Binding-site contacts:
Ligand atom CA contacts residue GLU63 of chain 1.D at 3.4 Å.
Ligand atom N contacts residue TYR171 of chain 1.D at 2.7 Å (h-bond).
Ligand atom O contacts residue LYS66 of chain 1.D at 3.6 Å.
Ligand atom C contacts residue ASP77 of chain 1.D at 3.5 Å.
Ligand atom O contacts residue TYR84 of chain 1.D at 3.5 Å (h-bond).
Ligand atom OG1 contacts residue ASP77 of chain 1.D at 2.2 Å (salt-bridge).
Ligand atom OG1 contacts residue THR73 of chain 1.D at 3.6 Å.
Ligand atom CG2 contacts residue ASP77 of chain 1.D at 3.6 Å.
Ligand atom C contacts residue LYS66 of chain 1.D at 3.6 Å.
Ligand atom CA contacts residue TYR171 of chain 1.D at 3.6 Å (hydrophobic).
Ligand atom CA contacts residue ASP77 of chain 1.D at 3.2 Å.
Ligand atom O contacts residue TYR159 of chain 1.D at 2.8 Å (h-bond).
Ligand atom O contacts residue HIS70 of chain 1.D at 3.3 Å.
Ligand atom CB contacts residue TRP167 of chain 1.D at 3.6 Å (hydrophobic).
Ligand atom OXT contacts residue THR143 of chain 1.D at 2.7 Å (h-bond).
Ligand atom N contacts residue GLU63 of chain 1.D at 2.8 Å (salt-bridge).
Ligand atom CB contacts residue TYR99 of chain 1.D at 3.5 Å (hydrophobic).
Ligand atom C contacts residue GLU63 of chain 1.D at 3.6 Å.
Ligand atom O contacts residue TRP147 of chain 1.D at 2.9 Å (h-bond).
Ligand atom CG2 contacts residue ARG97 of chain 1.D at 3.6 Å.
Ligand atom CD1 contacts residue HIS70 of chain 1.D at 3.6 Å.
Ligand atom O contacts residue THR80 of chain 1.D at 3.5 Å.
Ligand atom CA contacts residue TYR99 of chain 1.D at 3.6 Å (hydrophobic).
Ligand atom O contacts residue TRP147 of chain 1.D at 3.5 Å.
Ligand atom C contacts residue TYR84 of chain 1.D at 3.5 Å (hydrophobic).
Ligand atom CD1 contacts residue TYR99 of chain 1.D at 3.6 Å (hydrophobic).
Ligand atom N contacts residue TYR7 of chain 1.D at 2.8 Å (h-bond).
Ligand atom CG1 contacts residue TYR116 of chain 1.D at 3.6 Å (hydrophobic).
Ligand atom O contacts residue LYS66 of chain 1.D at 3.0 Å (salt-bridge).
Ligand atom N contacts residue TYR99 of chain 1.D at 2.9 Å (h-bond).
Ligand atom O contacts residue THR73 of chain 1.D at 3.6 Å (h-bond).
Ligand atom CA contacts residue TYR7 of chain 1.D at 3.2 Å (hydrophobic).
Ligand atom O contacts residue TYR7 of chain 1.D at 3.6 Å.
Ligand atom C contacts residue TYR7 of chain 1.D at 3.3 Å (hydrophobic).
Ligand atom OG1 contacts residue VAL76 of chain 1.D at 3.5 Å.
Ligand atom N contacts residue ASP77 of chain 1.D at 2.8 Å (salt-bridge).
Ligand atom CB contacts residue ASP77 of chain 1.D at 3.3 Å.
Ligand atom OXT contacts residue TYR84 of chain 1.D at 2.6 Å (h-bond).
Ligand atom C contacts residue TYR159 of chain 1.D at 3.6 Å (hydrophobic).
Ligand atom CB contacts residue THR143 of chain 1.D at 3.6 Å.

Sequence of chain 1.D:
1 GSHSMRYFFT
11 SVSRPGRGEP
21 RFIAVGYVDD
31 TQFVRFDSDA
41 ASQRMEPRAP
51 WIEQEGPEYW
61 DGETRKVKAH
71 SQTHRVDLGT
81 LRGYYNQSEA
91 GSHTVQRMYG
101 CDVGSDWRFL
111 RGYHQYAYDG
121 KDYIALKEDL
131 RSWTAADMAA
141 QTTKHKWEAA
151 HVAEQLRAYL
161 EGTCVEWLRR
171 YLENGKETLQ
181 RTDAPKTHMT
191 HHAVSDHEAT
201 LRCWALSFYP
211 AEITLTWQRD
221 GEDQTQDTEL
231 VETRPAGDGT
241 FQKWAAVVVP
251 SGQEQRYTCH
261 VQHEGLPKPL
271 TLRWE

The small molecule below binds the protein below.
Small molecule (SMILES): CC[C@H](C)[C@H](NC(=O)CNC(=O)[C@H](C)NC(=O)[C@H](C)N)C(=O)NCC(=O)N[C@H](C(=O)N[C@@H](CC(C)C)C(=O)N[C@H](C(=O)N[C@H](C(=O)O)C(C)C)[C@@H](C)O)[C@@H](C)CC